Sequence of chain 1.C:
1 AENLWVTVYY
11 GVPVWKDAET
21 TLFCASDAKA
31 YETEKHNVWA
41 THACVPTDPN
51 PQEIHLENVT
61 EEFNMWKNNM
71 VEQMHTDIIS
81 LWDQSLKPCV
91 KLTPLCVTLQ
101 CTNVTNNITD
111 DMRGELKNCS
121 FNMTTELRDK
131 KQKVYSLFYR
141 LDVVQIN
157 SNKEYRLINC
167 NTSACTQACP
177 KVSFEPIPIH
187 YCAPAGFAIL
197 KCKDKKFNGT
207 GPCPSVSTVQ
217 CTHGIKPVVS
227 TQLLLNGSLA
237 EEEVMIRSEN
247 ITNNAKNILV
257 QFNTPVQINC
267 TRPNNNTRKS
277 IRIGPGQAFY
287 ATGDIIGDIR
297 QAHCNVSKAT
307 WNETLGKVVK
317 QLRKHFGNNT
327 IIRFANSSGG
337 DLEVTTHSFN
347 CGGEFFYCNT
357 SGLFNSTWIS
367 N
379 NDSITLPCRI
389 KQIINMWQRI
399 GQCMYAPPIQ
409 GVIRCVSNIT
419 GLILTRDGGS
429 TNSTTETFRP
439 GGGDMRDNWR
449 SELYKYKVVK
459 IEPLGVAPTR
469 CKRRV

This protein binds this small molecule.
Small molecule (SMILES): CC(=O)N[C@H]1[C@H](O[C@H]2[C@H](O)[C@@H](NC(C)=O)CO[C@@H]2CO)O[C@H](CO)[C@@H](O[C@@H]2O[C@H](CO)[C@@H](O)[C@H](O)[C@@H]2O)[C@@H]1O

Binding-site contacts:
Ligand atom C3 contacts residue NAG2 of chain 1.HA at 4.2 Å.
Ligand atom O4 contacts residue NAG2 of chain 1.HA at 3.3 Å (h-bond).
Ligand atom O7 contacts residue NAG1 of chain 1.HA at 3.1 Å (h-bond).
Ligand atom C4 contacts residue ASN332 of chain 1.C at 4.3 Å.
Ligand atom O6 contacts residue NAG1 of chain 1.HA at 3.4 Å (h-bond).
Ligand atom N2 contacts residue SER333 of chain 1.C at 3.9 Å.
Ligand atom C1 contacts residue SER357 of chain 1.C at 4.0 Å.
Ligand atom N2 contacts residue ASN332 of chain 1.C at 2.8 Å (h-bond).
Ligand atom C7 contacts residue SER357 of chain 1.C at 4.3 Å.
Ligand atom O5 contacts residue SER357 of chain 1.C at 4.2 Å.
Ligand atom C4 contacts residue NAG2 of chain 1.HA at 3.9 Å.
Ligand atom O5 contacts residue NAG1 of chain 1.RB at 4.3 Å.
Ligand atom C7 contacts residue ASN332 of chain 1.C at 3.4 Å.
Ligand atom C5 contacts residue NAG1 of chain 1.HA at 4.1 Å.
Ligand atom C7 contacts residue NAG1 of chain 1.HA at 4.1 Å.
Ligand atom O7 contacts residue SER357 of chain 1.C at 3.5 Å (h-bond).
Ligand atom O3 contacts residue NAG1 of chain 1.HA at 4.4 Å.
Ligand atom O7 contacts residue ASN332 of chain 1.C at 3.6 Å.
Ligand atom O6 contacts residue NAG2 of chain 1.HA at 3.1 Å (h-bond).
Ligand atom O5 contacts residue NAG1 of chain 1.HA at 4.3 Å.
Ligand atom C6 contacts residue NAG1 of chain 1.RB at 4.2 Å.
Ligand atom C7 contacts residue SER333 of chain 1.C at 4.3 Å.
Ligand atom O5 contacts residue NAG2 of chain 1.HA at 4.1 Å.
Ligand atom C2 contacts residue ASN332 of chain 1.C at 2.4 Å.
Ligand atom C6 contacts residue NAG1 of chain 1.HA at 4.3 Å.
Ligand atom O7 contacts residue ASN355 of chain 1.C at 3.9 Å.
Ligand atom C5 contacts residue NAG2 of chain 1.HA at 3.4 Å.
Ligand atom C2 contacts residue SER357 of chain 1.C at 4.2 Å.
Ligand atom C8 contacts residue SER333 of chain 1.C at 3.7 Å.
Ligand atom O6 contacts residue NAG1 of chain 1.RB at 3.6 Å.
Ligand atom O5 contacts residue ASN332 of chain 1.C at 2.4 Å (h-bond).
Ligand atom C1 contacts residue ASN332 of chain 1.C at 1.4 Å.
Ligand atom C5 contacts residue ASN332 of chain 1.C at 3.7 Å.
Ligand atom C8 contacts residue THR341 of chain 1.C at 3.9 Å.
Ligand atom C6 contacts residue NAG2 of chain 1.HA at 3.7 Å.
Ligand atom C1 contacts residue NAG2 of chain 1.HA at 4.3 Å.
Ligand atom C3 contacts residue ASN332 of chain 1.C at 3.7 Å.
Ligand atom C8 contacts residue ASN332 of chain 1.C at 4.4 Å.